Sequence of chain 1.B:
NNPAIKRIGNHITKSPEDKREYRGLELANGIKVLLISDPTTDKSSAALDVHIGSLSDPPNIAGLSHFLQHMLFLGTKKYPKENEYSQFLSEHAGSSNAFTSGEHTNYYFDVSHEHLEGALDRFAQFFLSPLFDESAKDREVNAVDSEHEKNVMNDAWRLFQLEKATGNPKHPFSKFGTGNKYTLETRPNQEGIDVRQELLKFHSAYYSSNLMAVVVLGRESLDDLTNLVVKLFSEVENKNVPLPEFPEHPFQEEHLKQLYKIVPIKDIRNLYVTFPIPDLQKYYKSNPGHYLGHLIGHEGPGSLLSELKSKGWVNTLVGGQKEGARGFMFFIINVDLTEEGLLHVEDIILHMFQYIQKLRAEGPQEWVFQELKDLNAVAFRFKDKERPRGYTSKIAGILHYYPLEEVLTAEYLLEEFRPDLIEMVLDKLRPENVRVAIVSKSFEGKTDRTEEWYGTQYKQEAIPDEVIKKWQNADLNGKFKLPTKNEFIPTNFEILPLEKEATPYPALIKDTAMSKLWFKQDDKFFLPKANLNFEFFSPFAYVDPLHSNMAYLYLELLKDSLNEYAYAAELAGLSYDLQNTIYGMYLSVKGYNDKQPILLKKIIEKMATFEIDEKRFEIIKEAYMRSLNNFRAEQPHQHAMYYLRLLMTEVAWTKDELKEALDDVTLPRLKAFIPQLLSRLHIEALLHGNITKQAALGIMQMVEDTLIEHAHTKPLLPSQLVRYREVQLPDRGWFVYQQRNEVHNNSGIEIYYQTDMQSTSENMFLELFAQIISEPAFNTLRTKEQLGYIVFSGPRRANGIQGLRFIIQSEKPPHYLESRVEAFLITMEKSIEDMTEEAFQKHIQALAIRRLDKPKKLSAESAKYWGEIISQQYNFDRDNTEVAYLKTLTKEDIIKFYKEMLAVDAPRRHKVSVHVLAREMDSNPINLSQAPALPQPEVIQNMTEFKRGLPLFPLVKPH

Sequence of chain 1.D:
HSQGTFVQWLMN

A small-molecule ligand and the protein it binds are described below.
Small molecule (SMILES): Cc1cccc(-c2ccc([C@@H]3[C@@H](CO)N4CCCCN(S(=O)(=O)c5nccn5C)C[C@@H]34)cc2)c1C

Binding-site contacts:
Ligand atom C28 contacts residue ARG436 of chain 1.B at 3.8 Å.
Ligand atom O35 contacts residue ASN335 of chain 1.B at 3.8 Å.
Ligand atom C23 contacts residue LYS323 of chain 1.B at 3.7 Å.
Ligand atom C28 contacts residue ALA438 of chain 1.B at 3.6 Å (hydrophobic).
Ligand atom C13 contacts residue ASN335 of chain 1.B at 3.5 Å.
Ligand atom C27 contacts residue LEU160 of chain 1.B at 3.4 Å (hydrophobic).
Ligand atom C05 contacts residue THR5 of chain 1.D at 3.2 Å.
Ligand atom C34 contacts residue LEU160 of chain 1.B at 3.5 Å (hydrophobic).
Ligand atom C05 contacts residue GLN3 of chain 1.D at 3.6 Å.
Ligand atom C06 contacts residue GLN322 of chain 1.B at 3.8 Å.
Ligand atom O19 contacts residue PHE22 of chain 1.D at 3.7 Å.
Ligand atom C18 contacts residue PHE22 of chain 1.D at 3.2 Å (hydrophobic).
Ligand atom O01 contacts residue ASN335 of chain 1.B at 3.3 Å.
Ligand atom C23 contacts residue GLU164 of chain 1.B at 3.4 Å.
Ligand atom O35 contacts residue VAL319 of chain 1.B at 3.0 Å.
Ligand atom C05 contacts residue LYS323 of chain 1.B at 3.3 Å.
Ligand atom C22 contacts residue LYS323 of chain 1.B at 3.5 Å.
Ligand atom N07 contacts residue GLN3 of chain 1.D at 3.3 Å.
Ligand atom O19 contacts residue PHE161 of chain 1.B at 3.5 Å.
Ligand atom C30 contacts residue ARG436 of chain 1.B at 3.6 Å.
Ligand atom C08 contacts residue VAL319 of chain 1.B at 3.5 Å (hydrophobic).
Ligand atom C30 contacts residue TYR261 of chain 1.B at 3.8 Å (hydrophobic).
Ligand atom C29 contacts residue THR167 of chain 1.B at 3.8 Å.
Ligand atom C33 contacts residue LEU160 of chain 1.B at 3.7 Å (hydrophobic).
Ligand atom O01 contacts residue ILE333 of chain 1.B at 2.8 Å.
Ligand atom C06 contacts residue LYS323 of chain 1.B at 3.8 Å.
Ligand atom C18 contacts residue ALA157 of chain 1.B at 3.7 Å (hydrophobic).
Ligand atom C06 contacts residue GLN3 of chain 1.D at 3.2 Å.
Ligand atom C29 contacts residue ARG436 of chain 1.B at 3.8 Å.
Ligand atom C08 contacts residue GLN3 of chain 1.D at 3.2 Å.
Ligand atom C31 contacts residue THR275 of chain 1.B at 3.4 Å.
Ligand atom C31 contacts residue ALA438 of chain 1.B at 3.6 Å (hydrophobic).
Ligand atom C32 contacts residue ALA438 of chain 1.B at 3.8 Å (hydrophobic).
Ligand atom C27 contacts residue GLU164 of chain 1.B at 3.5 Å.
Ligand atom C32 contacts residue THR275 of chain 1.B at 3.2 Å.
Ligand atom C29 contacts residue TYR261 of chain 1.B at 3.6 Å (hydrophobic).
Ligand atom C18 contacts residue PHE161 of chain 1.B at 3.7 Å (hydrophobic).
Ligand atom C30 contacts residue ALA438 of chain 1.B at 3.5 Å (hydrophobic).
Ligand atom C03 contacts residue GLN3 of chain 1.D at 3.8 Å.
Ligand atom C26 contacts residue ALA438 of chain 1.B at 3.8 Å (hydrophobic).